The small molecule below binds the protein below.
Small molecule (SMILES): CC(=O)N[C@H]1[C@H](O[C@H]2[C@H](O)[C@@H](NC(C)=O)CO[C@@H]2CO)O[C@H](CO)[C@@H](O[C@@H]2O[C@H](CO)[C@@H](O)[C@H](O)[C@@H]2O)[C@@H]1O

Binding-site contacts:
Ligand atom C1 contacts residue GLY216 of chain 11.E at 4.3 Å.
Ligand atom C7 contacts residue GLY216 of chain 11.E at 2.7 Å.
Ligand atom C7 contacts residue ASN218 of chain 11.E at 3.4 Å.
Ligand atom C8 contacts residue LYS217 of chain 11.E at 3.9 Å.
Ligand atom O7 contacts residue GLY216 of chain 11.E at 3.9 Å.
Ligand atom C8 contacts residue NAG1 of chain 11.I at 4.3 Å.
Ligand atom C2 contacts residue ASN237 of chain 11.E at 2.6 Å.
Ligand atom N2 contacts residue GLY216 of chain 11.E at 2.6 Å (h-bond).
Ligand atom O7 contacts residue NAG1 of chain 11.I at 3.7 Å.
Ligand atom C3 contacts residue ASN237 of chain 11.E at 3.9 Å.
Ligand atom C1 contacts residue ASN237 of chain 11.E at 1.4 Å.
Ligand atom O7 contacts residue ASN218 of chain 11.E at 3.5 Å (h-bond).
Ligand atom C2 contacts residue GLY216 of chain 11.E at 3.9 Å.
Ligand atom O6 contacts residue ASN237 of chain 11.E at 4.4 Å.
Ligand atom C5 contacts residue ASN237 of chain 11.E at 3.6 Å.
Ligand atom O7 contacts residue ASN237 of chain 11.E at 3.8 Å.
Ligand atom C8 contacts residue GLY216 of chain 11.E at 2.1 Å.
Ligand atom C7 contacts residue ASN237 of chain 11.E at 3.7 Å.
Ligand atom C8 contacts residue ASN218 of chain 11.E at 2.8 Å.
Ligand atom O5 contacts residue ASN237 of chain 11.E at 2.3 Å (h-bond).
Ligand atom N2 contacts residue ASN237 of chain 11.E at 3.1 Å (h-bond).
Ligand atom N2 contacts residue ASN218 of chain 11.E at 4.4 Å.
Ligand atom C4 contacts residue ASN237 of chain 11.E at 4.3 Å.
Ligand atom C7 contacts residue NAG1 of chain 11.I at 4.4 Å.

Sequence of chain 11.E:
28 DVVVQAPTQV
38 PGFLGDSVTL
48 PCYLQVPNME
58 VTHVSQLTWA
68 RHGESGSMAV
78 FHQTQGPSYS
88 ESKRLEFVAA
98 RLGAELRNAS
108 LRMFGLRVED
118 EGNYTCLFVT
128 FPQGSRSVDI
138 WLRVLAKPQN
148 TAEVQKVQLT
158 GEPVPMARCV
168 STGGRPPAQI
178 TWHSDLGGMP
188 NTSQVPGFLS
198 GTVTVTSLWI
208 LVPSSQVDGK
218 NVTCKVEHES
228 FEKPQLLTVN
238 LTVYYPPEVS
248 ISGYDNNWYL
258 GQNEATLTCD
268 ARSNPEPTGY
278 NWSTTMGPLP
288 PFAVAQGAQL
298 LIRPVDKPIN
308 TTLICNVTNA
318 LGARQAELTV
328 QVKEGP